Sequence of chain 1.G:
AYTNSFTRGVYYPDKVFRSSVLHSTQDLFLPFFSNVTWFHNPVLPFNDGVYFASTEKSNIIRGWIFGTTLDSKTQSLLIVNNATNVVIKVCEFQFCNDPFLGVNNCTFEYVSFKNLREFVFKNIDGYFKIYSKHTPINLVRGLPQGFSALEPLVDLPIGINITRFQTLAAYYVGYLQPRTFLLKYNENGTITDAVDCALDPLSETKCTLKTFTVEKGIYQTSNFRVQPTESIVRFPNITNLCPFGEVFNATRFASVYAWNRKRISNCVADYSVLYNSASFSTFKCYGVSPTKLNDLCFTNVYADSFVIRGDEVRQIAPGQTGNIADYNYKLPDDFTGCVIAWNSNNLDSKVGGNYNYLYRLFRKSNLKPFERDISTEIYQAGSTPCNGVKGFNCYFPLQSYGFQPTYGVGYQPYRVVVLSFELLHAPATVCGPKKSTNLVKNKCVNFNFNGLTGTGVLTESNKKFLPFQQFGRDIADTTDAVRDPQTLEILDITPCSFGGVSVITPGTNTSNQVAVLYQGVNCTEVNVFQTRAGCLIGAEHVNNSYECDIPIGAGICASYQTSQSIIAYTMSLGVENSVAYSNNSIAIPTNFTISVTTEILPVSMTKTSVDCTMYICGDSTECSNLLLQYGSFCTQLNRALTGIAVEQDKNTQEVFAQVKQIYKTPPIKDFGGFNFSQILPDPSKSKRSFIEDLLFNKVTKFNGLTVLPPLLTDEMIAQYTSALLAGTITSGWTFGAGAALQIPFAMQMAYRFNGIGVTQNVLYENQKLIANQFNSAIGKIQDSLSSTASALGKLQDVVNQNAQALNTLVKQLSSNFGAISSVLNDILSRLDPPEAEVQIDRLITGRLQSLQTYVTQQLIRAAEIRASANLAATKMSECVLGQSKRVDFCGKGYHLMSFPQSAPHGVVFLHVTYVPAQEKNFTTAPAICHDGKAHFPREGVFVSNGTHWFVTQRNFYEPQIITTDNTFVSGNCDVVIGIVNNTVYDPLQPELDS

Sequence of chain 1.H:
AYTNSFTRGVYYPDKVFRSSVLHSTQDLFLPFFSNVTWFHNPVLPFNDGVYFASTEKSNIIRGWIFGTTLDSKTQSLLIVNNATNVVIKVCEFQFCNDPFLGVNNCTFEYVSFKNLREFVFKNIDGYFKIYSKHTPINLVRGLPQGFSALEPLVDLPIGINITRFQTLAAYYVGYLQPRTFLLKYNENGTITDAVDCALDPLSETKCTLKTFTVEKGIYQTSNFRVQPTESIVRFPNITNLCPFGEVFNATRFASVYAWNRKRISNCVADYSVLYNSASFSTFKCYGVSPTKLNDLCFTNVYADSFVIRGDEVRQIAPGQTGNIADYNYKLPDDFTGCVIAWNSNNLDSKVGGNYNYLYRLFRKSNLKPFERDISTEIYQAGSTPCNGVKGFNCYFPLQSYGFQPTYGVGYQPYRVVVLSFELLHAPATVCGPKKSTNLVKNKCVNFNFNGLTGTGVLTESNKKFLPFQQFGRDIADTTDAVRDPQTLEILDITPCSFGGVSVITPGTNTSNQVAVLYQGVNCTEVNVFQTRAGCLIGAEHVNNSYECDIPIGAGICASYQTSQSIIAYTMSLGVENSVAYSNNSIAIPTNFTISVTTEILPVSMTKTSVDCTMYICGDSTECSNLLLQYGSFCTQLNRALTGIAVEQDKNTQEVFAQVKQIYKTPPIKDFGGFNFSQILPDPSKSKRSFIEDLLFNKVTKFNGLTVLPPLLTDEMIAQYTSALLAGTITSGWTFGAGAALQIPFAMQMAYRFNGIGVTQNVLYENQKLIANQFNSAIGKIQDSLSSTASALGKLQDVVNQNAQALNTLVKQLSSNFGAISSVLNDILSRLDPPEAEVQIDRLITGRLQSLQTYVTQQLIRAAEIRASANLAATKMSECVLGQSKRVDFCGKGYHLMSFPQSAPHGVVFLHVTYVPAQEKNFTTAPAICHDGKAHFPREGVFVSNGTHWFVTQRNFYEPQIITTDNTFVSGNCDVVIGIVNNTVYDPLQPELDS

A small-molecule ligand and the protein it binds are described below.
Small molecule (SMILES): CC(=O)N[C@@H]1[C@@H](O)[C@H](O)[C@@H](CO)O[C@H]1O

Binding-site contacts:
Ligand atom C8 contacts residue ASN692 of chain 1.G at 3.9 Å.
Ligand atom O7 contacts residue GLY1113 of chain 1.G at 4.0 Å.
Ligand atom C5 contacts residue ASN691 of chain 1.G at 3.6 Å.
Ligand atom C1 contacts residue ASN691 of chain 1.G at 1.4 Å.
Ligand atom C8 contacts residue GLY1113 of chain 1.G at 3.9 Å.
Ligand atom C2 contacts residue ASN692 of chain 1.G at 4.4 Å.
Ligand atom C7 contacts residue GLY1113 of chain 1.G at 4.3 Å.
Ligand atom N2 contacts residue ASN691 of chain 1.G at 2.9 Å (h-bond).
Ligand atom C4 contacts residue ASN691 of chain 1.G at 4.2 Å.
Ligand atom C7 contacts residue ASN691 of chain 1.G at 3.2 Å.
Ligand atom N2 contacts residue ASN692 of chain 1.G at 3.5 Å (h-bond).
Ligand atom C8 contacts residue ASN691 of chain 1.G at 3.7 Å.
Ligand atom C2 contacts residue ASN691 of chain 1.G at 2.5 Å.
Ligand atom C7 contacts residue ASN692 of chain 1.G at 4.2 Å.
Ligand atom O5 contacts residue ASP778 of chain 1.H at 3.4 Å (salt-bridge).
Ligand atom C1 contacts residue ASN692 of chain 1.G at 4.4 Å.
Ligand atom C1 contacts residue ASP778 of chain 1.H at 3.8 Å.
Ligand atom O5 contacts residue ASN691 of chain 1.G at 2.4 Å (h-bond).
Ligand atom C3 contacts residue ASN691 of chain 1.G at 3.8 Å.
Ligand atom O7 contacts residue ASN691 of chain 1.G at 3.2 Å (h-bond).